Binding-site contacts:
Ligand atom CAK contacts residue NAD1 of chain 1.Y at 3.4 Å.
Ligand atom OAL contacts residue ALA196 of chain 1.G at 3.8 Å.
Ligand atom CAF contacts residue ILE200 of chain 1.G at 3.9 Å (hydrophobic).
Ligand atom CAI contacts residue NAD1 of chain 1.Y at 3.4 Å.
Ligand atom CAI contacts residue TYR156 of chain 1.G at 3.6 Å (hydrophobic).
Ligand atom CAG contacts residue MET159 of chain 1.G at 3.5 Å (hydrophobic).
Ligand atom CAO contacts residue GLY93 of chain 1.G at 4.0 Å.
Ligand atom FAC contacts residue PHE203 of chain 1.G at 3.0 Å.
Ligand atom CAI contacts residue TYR146 of chain 1.G at 3.8 Å (hydrophobic).
Ligand atom OAB contacts residue LYS163 of chain 1.G at 3.8 Å.
Ligand atom CAG contacts residue GLY93 of chain 1.G at 3.6 Å.
Ligand atom FAD contacts residue ALA196 of chain 1.G at 3.5 Å.
Ligand atom CAJ contacts residue ALA197 of chain 1.G at 4.0 Å (hydrophobic).
Ligand atom CAN contacts residue NAD1 of chain 1.Y at 3.3 Å.
Ligand atom CAG contacts residue PHE94 of chain 1.G at 3.8 Å (hydrophobic).
Ligand atom CAE contacts residue ILE100 of chain 1.G at 3.9 Å (hydrophobic).
Ligand atom CAJ contacts residue NAD1 of chain 1.Y at 3.6 Å.
Ligand atom FAC contacts residue ALA197 of chain 1.G at 3.5 Å.
Ligand atom CAR contacts residue ALA196 of chain 1.G at 3.9 Å (hydrophobic).
Ligand atom FAD contacts residue GLY93 of chain 1.G at 3.3 Å.
Ligand atom CAM contacts residue NAD1 of chain 1.Y at 3.5 Å.
Ligand atom CAP contacts residue NAD1 of chain 1.Y at 3.4 Å.
Ligand atom CAN contacts residue ILE200 of chain 1.G at 4.0 Å (hydrophobic).
Ligand atom CAA contacts residue TYR146 of chain 1.G at 3.5 Å (hydrophobic).
Ligand atom OAB contacts residue TYR156 of chain 1.G at 2.7 Å (h-bond).
Ligand atom OAB contacts residue NAD1 of chain 1.Y at 2.4 Å (h-bond).
Ligand atom CAH contacts residue ILE200 of chain 1.G at 3.8 Å (hydrophobic).
Ligand atom CAQ contacts residue NAD1 of chain 1.Y at 3.5 Å.
Ligand atom FAC contacts residue ILE200 of chain 1.G at 3.9 Å.
Ligand atom CAM contacts residue TYR156 of chain 1.G at 3.5 Å (hydrophobic).
Ligand atom CAE contacts residue MET159 of chain 1.G at 3.2 Å (hydrophobic).
Ligand atom CAF contacts residue ILE100 of chain 1.G at 3.7 Å (hydrophobic).
Ligand atom OAL contacts residue NAD1 of chain 1.Y at 3.2 Å.
Ligand atom CAE contacts residue ALA95 of chain 1.G at 4.0 Å (hydrophobic).
Ligand atom CAK contacts residue TYR146 of chain 1.G at 3.8 Å (hydrophobic).
Ligand atom CAR contacts residue NAD1 of chain 1.Y at 4.0 Å.
Ligand atom FAD contacts residue NAD1 of chain 1.Y at 3.4 Å.
Ligand atom CAO contacts residue ALA196 of chain 1.G at 3.7 Å (hydrophobic).
Ligand atom CAF contacts residue MET159 of chain 1.G at 3.7 Å (hydrophobic).
Ligand atom FAC contacts residue NAD1 of chain 1.Y at 3.3 Å.

The protein below binds the small molecule below.
Small molecule (SMILES): CCc1cc(O)c(Oc2ccccc2F)cc1F

Sequence of chain 1.G:
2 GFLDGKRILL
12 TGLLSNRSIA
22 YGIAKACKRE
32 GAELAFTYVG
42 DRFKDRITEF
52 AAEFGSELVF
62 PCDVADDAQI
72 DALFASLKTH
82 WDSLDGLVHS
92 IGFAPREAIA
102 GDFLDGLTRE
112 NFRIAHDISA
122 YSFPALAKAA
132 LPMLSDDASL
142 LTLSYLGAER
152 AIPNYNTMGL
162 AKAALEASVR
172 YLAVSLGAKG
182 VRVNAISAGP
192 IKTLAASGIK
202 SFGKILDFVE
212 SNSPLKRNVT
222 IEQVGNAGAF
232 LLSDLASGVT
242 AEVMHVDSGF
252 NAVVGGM